Binding-site contacts:
Ligand atom C10 contacts residue HEM1 of chain 1.I at 3.1 Å.
Ligand atom C_4 contacts residue ASN275 of chain 1.B at 3.7 Å.
Ligand atom N_1 contacts residue ASN275 of chain 1.B at 2.9 Å (h-bond).
Ligand atom C_5 contacts residue GLY279 of chain 1.B at 4.2 Å.
Ligand atom C_3 contacts residue ILE278 of chain 1.B at 3.6 Å (hydrophobic).
Ligand atom C_3 contacts residue PHE96 of chain 1.B at 4.1 Å (hydrophobic).
Ligand atom C12 contacts residue ILE344 of chain 1.B at 4.1 Å (hydrophobic).
Ligand atom N_1 contacts residue PHE96 of chain 1.B at 3.9 Å.
Ligand atom C_1 contacts residue PHE96 of chain 1.B at 3.8 Å (hydrophobic).
Ligand atom C_7 contacts residue PHE187 of chain 1.B at 3.4 Å (hydrophobic).
Ligand atom C_4 contacts residue PHE89 of chain 1.B at 3.3 Å (hydrophobic).
Ligand atom C_9 contacts residue LEU348 of chain 1.B at 4.1 Å (hydrophobic).
Ligand atom C_8 contacts residue ILE344 of chain 1.B at 4.3 Å (hydrophobic).
Ligand atom C_5 contacts residue PHE96 of chain 1.B at 3.8 Å (hydrophobic).
Ligand atom C_1 contacts residue ILE278 of chain 1.B at 4.1 Å (hydrophobic).
Ligand atom C11 contacts residue THR283 of chain 1.B at 4.2 Å.
Ligand atom C_4 contacts residue ILE278 of chain 1.B at 3.8 Å (hydrophobic).
Ligand atom C_6 contacts residue PHE187 of chain 1.B at 4.3 Å (hydrophobic).
Ligand atom N_1 contacts residue PHE89 of chain 1.B at 3.9 Å.
Ligand atom C_8 contacts residue PHE458 of chain 1.B at 3.4 Å (hydrophobic).
Ligand atom C_2 contacts residue PHE96 of chain 1.B at 4.0 Å (hydrophobic).
Ligand atom C_3 contacts residue PHE85 of chain 1.B at 3.5 Å (hydrophobic).
Ligand atom C12 contacts residue THR283 of chain 1.B at 3.1 Å.
Ligand atom C_6 contacts residue PHE96 of chain 1.B at 4.1 Å (hydrophobic).
Ligand atom C11 contacts residue GLY279 of chain 1.B at 3.3 Å.
Ligand atom C_2 contacts residue ILE278 of chain 1.B at 3.7 Å (hydrophobic).
Ligand atom C_2 contacts residue PHE187 of chain 1.B at 4.3 Å (hydrophobic).
Ligand atom C_8 contacts residue PHE187 of chain 1.B at 3.9 Å (hydrophobic).
Ligand atom C_5 contacts residue ASN275 of chain 1.B at 3.7 Å.
Ligand atom C11 contacts residue HEM1 of chain 1.I at 3.0 Å.
Ligand atom N_1 contacts residue LEU274 of chain 1.B at 4.2 Å.
Ligand atom N_1 contacts residue ILE278 of chain 1.B at 4.2 Å.
Ligand atom C10 contacts residue LEU348 of chain 1.B at 4.2 Å (hydrophobic).
Ligand atom C_8 contacts residue LEU348 of chain 1.B at 3.9 Å (hydrophobic).
Ligand atom C_3 contacts residue PHE89 of chain 1.B at 3.9 Å (hydrophobic).
Ligand atom N_2 contacts residue HEM1 of chain 1.I at 2.4 Å.
Ligand atom C12 contacts residue HEM1 of chain 1.I at 2.9 Å.
Ligand atom C_4 contacts residue PHE96 of chain 1.B at 4.1 Å (hydrophobic).
Ligand atom C_7 contacts residue PHE458 of chain 1.B at 3.5 Å (hydrophobic).
Ligand atom C_2 contacts residue PHE85 of chain 1.B at 3.5 Å (hydrophobic).

The small molecule below binds the protein below.
Small molecule (SMILES): CN(C)Cc1ccc(-c2cccnc2)o1

Sequence of chain 1.B:
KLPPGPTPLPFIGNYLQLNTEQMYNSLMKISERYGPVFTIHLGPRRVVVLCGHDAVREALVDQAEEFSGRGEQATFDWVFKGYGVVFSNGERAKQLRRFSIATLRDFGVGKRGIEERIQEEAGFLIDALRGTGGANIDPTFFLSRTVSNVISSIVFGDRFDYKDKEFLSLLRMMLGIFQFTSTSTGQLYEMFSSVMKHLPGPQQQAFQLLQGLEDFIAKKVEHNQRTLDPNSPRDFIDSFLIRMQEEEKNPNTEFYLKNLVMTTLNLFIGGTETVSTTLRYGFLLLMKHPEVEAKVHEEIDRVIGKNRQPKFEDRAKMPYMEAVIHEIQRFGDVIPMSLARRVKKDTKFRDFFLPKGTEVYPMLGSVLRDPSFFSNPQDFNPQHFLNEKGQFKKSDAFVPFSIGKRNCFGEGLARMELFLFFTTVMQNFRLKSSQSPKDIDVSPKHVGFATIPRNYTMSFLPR